A protein and the small-molecule ligand that binds it are described below.
Small molecule (SMILES): O=P(O)(O)OC[C@H]1O[C@H](O[P](=O)(O)OP(=O)(O)O)[C@H](O)[C@@H]1O

Binding-site contacts:
Ligand atom O2A contacts residue ARG377 of chain 1.B at 2.8 Å (salt-bridge).
Ligand atom O2 contacts residue ASP394 of chain 1.B at 2.6 Å (salt-bridge).
Ligand atom O3B contacts residue TYR289 of chain 1.B at 2.3 Å (h-bond).
Ligand atom O5 contacts residue ARG372 of chain 1.B at 3.4 Å (salt-bridge).
Ligand atom O2P contacts residue TYR364 of chain 1.B at 3.5 Å.
Ligand atom PA contacts residue TYR364 of chain 1.B at 3.6 Å.
Ligand atom O2A contacts residue VAL362 of chain 1.B at 3.3 Å (h-bond).
Ligand atom O3 contacts residue ASP393 of chain 1.B at 2.9 Å (salt-bridge).
Ligand atom O3 contacts residue ARG377 of chain 1.B at 3.5 Å (salt-bridge).
Ligand atom C3 contacts residue ASP393 of chain 1.B at 3.2 Å.
Ligand atom O3B contacts residue MG1 of chain 1.Q at 2.7 Å.
Ligand atom O3P contacts residue THR398 of chain 1.B at 3.1 Å (h-bond).
Ligand atom C4 contacts residue ARG377 of chain 1.B at 3.7 Å.
Ligand atom O1P contacts residue ARG372 of chain 1.B at 2.9 Å (salt-bridge).
Ligand atom O3B contacts residue LYS288 of chain 1.B at 3.6 Å (salt-bridge).
Ligand atom O2P contacts residue THR400 of chain 1.B at 3.7 Å.
Ligand atom C2 contacts residue ILE395 of chain 1.B at 3.6 Å (hydrophobic).
Ligand atom O1A contacts residue TYR364 of chain 1.B at 3.2 Å (h-bond).
Ligand atom PB contacts residue TYR289 of chain 1.B at 3.5 Å.
Ligand atom O2P contacts residue THR401 of chain 1.B at 2.5 Å (h-bond).
Ligand atom O2B contacts residue TYR289 of chain 1.B at 3.7 Å.
Ligand atom O2 contacts residue LYS288 of chain 1.B at 3.5 Å (salt-bridge).
Ligand atom C2 contacts residue ASP394 of chain 1.B at 3.3 Å.
Ligand atom O1A contacts residue ALA365 of chain 1.B at 3.3 Å (h-bond).
Ligand atom O1P contacts residue THR398 of chain 1.B at 2.6 Å (h-bond).
Ligand atom P contacts residue THR398 of chain 1.B at 3.6 Å.
Ligand atom O3P contacts residue THR397 of chain 1.B at 2.9 Å (h-bond).
Ligand atom O3 contacts residue MG1 of chain 1.Q at 3.6 Å.
Ligand atom C5 contacts residue ILE395 of chain 1.B at 3.3 Å (hydrophobic).
Ligand atom PB contacts residue MG1 of chain 1.Q at 3.6 Å.
Ligand atom C3 contacts residue ILE395 of chain 1.B at 3.6 Å (hydrophobic).
Ligand atom O3P contacts residue GLY399 of chain 1.B at 3.0 Å (h-bond).
Ligand atom O1B contacts residue SER363 of chain 1.B at 3.0 Å (h-bond).
Ligand atom O1 contacts residue ARG377 of chain 1.B at 3.7 Å.
Ligand atom O1A contacts residue SER363 of chain 1.B at 3.1 Å (h-bond).
Ligand atom O2 contacts residue MG1 of chain 1.Q at 2.6 Å.
Ligand atom O2A contacts residue SER363 of chain 1.B at 3.4 Å.
Ligand atom O1 contacts residue MG1 of chain 1.Q at 3.4 Å.
Ligand atom O3A contacts residue MG1 of chain 1.Q at 3.1 Å.
Ligand atom O2A contacts residue TYR364 of chain 1.B at 2.9 Å (h-bond).

Sequence of chain 1.B:
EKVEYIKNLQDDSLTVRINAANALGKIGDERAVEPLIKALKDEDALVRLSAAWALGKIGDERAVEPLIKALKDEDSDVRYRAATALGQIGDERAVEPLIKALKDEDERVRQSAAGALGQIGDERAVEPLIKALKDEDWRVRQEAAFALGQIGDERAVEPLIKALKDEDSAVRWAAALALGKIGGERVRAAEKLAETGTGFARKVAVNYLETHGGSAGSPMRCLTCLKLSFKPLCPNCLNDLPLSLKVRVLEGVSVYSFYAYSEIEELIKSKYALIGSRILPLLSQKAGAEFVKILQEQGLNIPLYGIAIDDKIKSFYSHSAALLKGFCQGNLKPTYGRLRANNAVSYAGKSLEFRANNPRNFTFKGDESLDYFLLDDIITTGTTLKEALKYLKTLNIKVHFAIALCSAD